Sequence of chain 1.C:
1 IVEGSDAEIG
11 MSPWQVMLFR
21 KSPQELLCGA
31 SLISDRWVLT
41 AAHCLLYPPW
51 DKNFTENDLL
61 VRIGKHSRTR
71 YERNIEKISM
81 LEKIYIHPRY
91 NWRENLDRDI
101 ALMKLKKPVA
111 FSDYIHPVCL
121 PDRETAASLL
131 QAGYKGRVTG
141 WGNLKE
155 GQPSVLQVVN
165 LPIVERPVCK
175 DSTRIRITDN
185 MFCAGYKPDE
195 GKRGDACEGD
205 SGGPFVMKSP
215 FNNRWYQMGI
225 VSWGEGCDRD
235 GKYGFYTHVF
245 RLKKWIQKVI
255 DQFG

A small-molecule ligand and the protein it binds are described below.
Small molecule (SMILES): [H]/N=C(/N)NCCC[C@@H]1NC(=O)C[C@@H]2CCCN2C(=O)CN(Cc2ccccc2CO)Cc2ccccc2CSC[C@@H](C(N)=O)NC1=O

Binding-site contacts:
Ligand atom C2 contacts residue GLY230 of chain 1.C at 3.6 Å.
Ligand atom C33 contacts residue GLY228 of chain 1.C at 3.7 Å.
Ligand atom C5 contacts residue GLY228 of chain 1.C at 3.1 Å.
Ligand atom C16 contacts residue LEU96 of chain 1.C at 3.7 Å (hydrophobic).
Ligand atom C11 contacts residue TRP50 of chain 1.C at 3.4 Å (hydrophobic).
Ligand atom C18 contacts residue GLU94 of chain 1.C at 3.7 Å.
Ligand atom N1 contacts residue ASP199 of chain 1.C at 2.9 Å (salt-bridge).
Ligand atom C9 contacts residue HIS43 of chain 1.C at 3.3 Å.
Ligand atom C25 contacts residue GLU229 of chain 1.C at 3.6 Å.
Ligand atom C27 contacts residue GLU229 of chain 1.C at 3.7 Å.
Ligand atom C22 contacts residue GLY228 of chain 1.C at 3.3 Å.
Ligand atom C24 contacts residue TRP227 of chain 1.C at 3.6 Å (hydrophobic).
Ligand atom C26 contacts residue GLU229 of chain 1.C at 3.2 Å.
Ligand atom C4 contacts residue GLY230 of chain 1.C at 3.7 Å.
Ligand atom N2 contacts residue ASP199 of chain 1.C at 3.5 Å (salt-bridge).
Ligand atom C17 contacts residue ASN95 of chain 1.C at 3.6 Å.
Ligand atom C4 contacts residue GLY228 of chain 1.C at 3.6 Å.
Ligand atom C7 contacts residue HIS43 of chain 1.C at 3.7 Å.
Ligand atom C25 contacts residue ILE179 of chain 1.C at 3.5 Å (hydrophobic).
Ligand atom C18 contacts residue ARG93 of chain 1.C at 3.6 Å.
Ligand atom C1 contacts residue ALA200 of chain 1.C at 3.5 Å (hydrophobic).
Ligand atom C7 contacts residue SER226 of chain 1.C at 3.7 Å.
Ligand atom C18 contacts residue TRP92 of chain 1.C at 3.4 Å (hydrophobic).
Ligand atom N2 contacts residue GLY238 of chain 1.C at 3.3 Å.
Ligand atom N3 contacts residue ALA200 of chain 1.C at 3.7 Å.
Ligand atom N1 contacts residue GLY230 of chain 1.C at 3.0 Å (h-bond).
Ligand atom C2 contacts residue ALA200 of chain 1.C at 3.8 Å (hydrophobic).
Ligand atom N1 contacts residue GLY228 of chain 1.C at 3.7 Å.
Ligand atom S1 contacts residue GLY228 of chain 1.C at 3.6 Å.
Ligand atom C17 contacts residue TRP92 of chain 1.C at 3.4 Å (hydrophobic).
Ligand atom O1 contacts residue TRP227 of chain 1.C at 3.2 Å.
Ligand atom O1 contacts residue GLY228 of chain 1.C at 3.1 Å (h-bond).
Ligand atom C25 contacts residue THR177 of chain 1.C at 3.5 Å.
Ligand atom N2 contacts residue TRP227 of chain 1.C at 3.4 Å (h-bond).
Ligand atom C17 contacts residue GLU94 of chain 1.C at 3.6 Å.
Ligand atom C2 contacts residue CYS231 of chain 1.C at 3.7 Å (hydrophobic).
Ligand atom C10 contacts residue TRP50 of chain 1.C at 3.6 Å (hydrophobic).
Ligand atom N1 contacts residue ALA200 of chain 1.C at 3.3 Å (h-bond).
Ligand atom C2 contacts residue CYS201 of chain 1.C at 3.5 Å (hydrophobic).
Ligand atom C24 contacts residue ILE179 of chain 1.C at 3.7 Å (hydrophobic).